A small-molecule ligand and the protein it binds are described below.
Small molecule (SMILES): C[As+](C)(C)CC(=O)[O-]

Binding-site contacts:
Ligand atom C2 contacts residue TRP174 of chain 1.B at 3.8 Å (hydrophobic).
Ligand atom C contacts residue GLY22 of chain 1.B at 3.5 Å.
Ligand atom O1 contacts residue THR225 of chain 1.B at 3.5 Å.
Ligand atom C contacts residue THR225 of chain 1.B at 3.4 Å.
Ligand atom C2 contacts residue ILE17 of chain 1.B at 3.4 Å (hydrophobic).
Ligand atom C3 contacts residue TRP221 of chain 1.B at 3.6 Å (hydrophobic).
Ligand atom C contacts residue HIS226 of chain 1.B at 3.5 Å.
Ligand atom C contacts residue ILE23 of chain 1.B at 3.9 Å (hydrophobic).
Ligand atom O1 contacts residue HIS226 of chain 1.B at 2.6 Å (h-bond).
Ligand atom O1 contacts residue TRP174 of chain 1.B at 3.1 Å.
Ligand atom AS contacts residue TRP174 of chain 1.B at 4.2 Å.
Ligand atom C2 contacts residue TRP68 of chain 1.B at 3.7 Å (hydrophobic).
Ligand atom CA contacts residue HIS226 of chain 1.B at 3.8 Å.
Ligand atom O2 contacts residue THR225 of chain 1.B at 3.5 Å.
Ligand atom C contacts residue SER21 of chain 1.B at 3.8 Å.
Ligand atom O1 contacts residue SER21 of chain 1.B at 3.6 Å.
Ligand atom AS contacts residue TRP221 of chain 1.B at 4.4 Å.
Ligand atom AS contacts residue TRP68 of chain 1.B at 4.3 Å.
Ligand atom CA contacts residue THR225 of chain 1.B at 3.9 Å.
Ligand atom C1 contacts residue GLU177 of chain 1.B at 3.0 Å.
Ligand atom O1 contacts residue ILE23 of chain 1.B at 4.1 Å.
Ligand atom C1 contacts residue TRP174 of chain 1.B at 3.6 Å (hydrophobic).
Ligand atom O2 contacts residue GLY22 of chain 1.B at 3.3 Å (h-bond).
Ligand atom C1 contacts residue TRP68 of chain 1.B at 3.7 Å (hydrophobic).
Ligand atom CA contacts residue TRP174 of chain 1.B at 3.3 Å (hydrophobic).
Ligand atom C contacts residue TRP174 of chain 1.B at 3.5 Å (hydrophobic).
Ligand atom O2 contacts residue TRP174 of chain 1.B at 4.4 Å.
Ligand atom C3 contacts residue MET249 of chain 1.B at 4.1 Å (hydrophobic).
Ligand atom C3 contacts residue TRP68 of chain 1.B at 3.7 Å (hydrophobic).
Ligand atom C1 contacts residue TRP221 of chain 1.B at 3.5 Å (hydrophobic).
Ligand atom C2 contacts residue ILE23 of chain 1.B at 4.1 Å (hydrophobic).
Ligand atom C1 contacts residue SER176 of chain 1.B at 3.7 Å.
Ligand atom CA contacts residue TRP221 of chain 1.B at 4.4 Å (hydrophobic).
Ligand atom O2 contacts residue ILE23 of chain 1.B at 2.9 Å (h-bond).
Ligand atom O2 contacts residue SER21 of chain 1.B at 3.5 Å.
Ligand atom O1 contacts residue GLY22 of chain 1.B at 2.8 Å (h-bond).

Sequence of chain 1.B:
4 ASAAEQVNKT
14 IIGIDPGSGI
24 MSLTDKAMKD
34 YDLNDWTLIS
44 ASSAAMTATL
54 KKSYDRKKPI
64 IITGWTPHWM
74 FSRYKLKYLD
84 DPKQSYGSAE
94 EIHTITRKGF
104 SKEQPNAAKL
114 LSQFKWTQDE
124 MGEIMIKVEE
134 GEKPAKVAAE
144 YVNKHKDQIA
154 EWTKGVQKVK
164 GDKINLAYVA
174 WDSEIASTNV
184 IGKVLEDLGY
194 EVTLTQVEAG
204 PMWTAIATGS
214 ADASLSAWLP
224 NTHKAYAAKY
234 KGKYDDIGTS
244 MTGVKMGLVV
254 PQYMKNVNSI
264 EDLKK